Sequence of chain 23.A:
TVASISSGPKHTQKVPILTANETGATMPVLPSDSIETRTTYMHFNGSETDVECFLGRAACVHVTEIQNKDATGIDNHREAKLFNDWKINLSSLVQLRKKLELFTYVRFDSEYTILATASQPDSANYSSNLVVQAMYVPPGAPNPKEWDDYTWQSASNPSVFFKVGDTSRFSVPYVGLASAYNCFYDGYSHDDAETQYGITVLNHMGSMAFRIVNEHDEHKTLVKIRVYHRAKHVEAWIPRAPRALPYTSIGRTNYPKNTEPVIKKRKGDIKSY

This small molecule binds to this protein.
Small molecule (SMILES): Cc1cc(CCCOc2c(C)cc(-c3noc(C(F)(F)F)n3)cc2C)on1

Sequence of chain 24.C:
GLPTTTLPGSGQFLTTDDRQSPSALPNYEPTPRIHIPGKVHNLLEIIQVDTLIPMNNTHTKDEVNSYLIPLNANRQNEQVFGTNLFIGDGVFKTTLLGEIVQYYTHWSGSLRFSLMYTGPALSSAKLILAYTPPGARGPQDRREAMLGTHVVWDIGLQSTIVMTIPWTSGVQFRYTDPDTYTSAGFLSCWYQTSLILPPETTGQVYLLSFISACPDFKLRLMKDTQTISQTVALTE

Binding-site contacts:
Ligand atom CM4 contacts residue PHE186 of chain 23.A at 3.5 Å (hydrophobic).
Ligand atom O1A contacts residue PHE186 of chain 23.A at 3.4 Å.
Ligand atom F2 contacts residue VAL176 of chain 23.A at 2.7 Å.
Ligand atom N1A contacts residue PRO174 of chain 23.A at 3.5 Å.
Ligand atom F2 contacts residue PHE186 of chain 23.A at 3.1 Å.
Ligand atom C3C contacts residue TYR128 of chain 23.A at 3.1 Å (hydrophobic).
Ligand atom F3 contacts residue TYR152 of chain 23.A at 3.6 Å.
Ligand atom C4 contacts residue LEU106 of chain 23.A at 3.3 Å (hydrophobic).
Ligand atom C6B contacts residue TYR152 of chain 23.A at 3.6 Å (hydrophobic).
Ligand atom C2A contacts residue TYR152 of chain 23.A at 3.5 Å (hydrophobic).
Ligand atom CM4 contacts residue VAL176 of chain 23.A at 3.7 Å (hydrophobic).
Ligand atom F1 contacts residue MET224 of chain 23.A at 3.7 Å.
Ligand atom C2C contacts residue TYR128 of chain 23.A at 3.2 Å (hydrophobic).
Ligand atom N1A contacts residue ALA24 of chain 23.C at 3.3 Å.
Ligand atom C3 contacts residue LEU106 of chain 23.A at 3.4 Å (hydrophobic).
Ligand atom O1A contacts residue PRO174 of chain 23.A at 3.4 Å.
Ligand atom N1A contacts residue PHE186 of chain 23.A at 3.5 Å.
Ligand atom N3A contacts residue PHE186 of chain 23.A at 3.1 Å.
Ligand atom CM6 contacts residue TYR152 of chain 23.A at 3.4 Å (hydrophobic).
Ligand atom F3 contacts residue SER175 of chain 23.A at 2.8 Å.
Ligand atom O1A contacts residue ALA24 of chain 23.C at 3.4 Å.
Ligand atom O1 contacts residue MET221 of chain 23.A at 3.7 Å.
Ligand atom C1C contacts residue TYR128 of chain 23.A at 3.3 Å (hydrophobic).
Ligand atom F3 contacts residue PRO174 of chain 23.A at 3.1 Å.
Ligand atom F3 contacts residue VAL176 of chain 23.A at 3.6 Å.
Ligand atom N3A contacts residue TYR152 of chain 23.A at 3.5 Å.
Ligand atom CM4 contacts residue ALA150 of chain 23.A at 3.7 Å (hydrophobic).
Ligand atom C3B contacts residue MET224 of chain 23.A at 3.6 Å (hydrophobic).
Ligand atom C4B contacts residue TYR152 of chain 23.A at 3.6 Å (hydrophobic).
Ligand atom CM2 contacts residue TYR128 of chain 23.A at 3.4 Å (hydrophobic).
Ligand atom F1 contacts residue PHE186 of chain 23.A at 3.3 Å.
Ligand atom C2A contacts residue PHE186 of chain 23.A at 3.3 Å (hydrophobic).
Ligand atom C3A contacts residue PHE186 of chain 23.A at 3.1 Å (hydrophobic).
Ligand atom CM6 contacts residue VAL191 of chain 23.A at 3.7 Å (hydrophobic).
Ligand atom CM3 contacts residue ASN219 of chain 23.A at 3.5 Å.
Ligand atom F3 contacts residue ALA150 of chain 23.A at 3.0 Å.
Ligand atom CM2 contacts residue MET224 of chain 23.A at 3.5 Å (hydrophobic).
Ligand atom C1C contacts residue TYR197 of chain 23.A at 3.7 Å (hydrophobic).
Ligand atom C4 contacts residue TYR197 of chain 23.A at 3.7 Å (hydrophobic).
Ligand atom C5B contacts residue TYR152 of chain 23.A at 3.4 Å (hydrophobic).

Sequence of chain 23.C:
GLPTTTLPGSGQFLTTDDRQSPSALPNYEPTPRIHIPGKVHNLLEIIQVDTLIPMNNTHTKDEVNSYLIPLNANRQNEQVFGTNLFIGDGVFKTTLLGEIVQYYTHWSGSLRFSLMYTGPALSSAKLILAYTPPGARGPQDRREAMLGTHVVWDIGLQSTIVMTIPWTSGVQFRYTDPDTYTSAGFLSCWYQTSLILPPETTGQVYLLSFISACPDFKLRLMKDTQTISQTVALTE